Sequence of chain 1.B:
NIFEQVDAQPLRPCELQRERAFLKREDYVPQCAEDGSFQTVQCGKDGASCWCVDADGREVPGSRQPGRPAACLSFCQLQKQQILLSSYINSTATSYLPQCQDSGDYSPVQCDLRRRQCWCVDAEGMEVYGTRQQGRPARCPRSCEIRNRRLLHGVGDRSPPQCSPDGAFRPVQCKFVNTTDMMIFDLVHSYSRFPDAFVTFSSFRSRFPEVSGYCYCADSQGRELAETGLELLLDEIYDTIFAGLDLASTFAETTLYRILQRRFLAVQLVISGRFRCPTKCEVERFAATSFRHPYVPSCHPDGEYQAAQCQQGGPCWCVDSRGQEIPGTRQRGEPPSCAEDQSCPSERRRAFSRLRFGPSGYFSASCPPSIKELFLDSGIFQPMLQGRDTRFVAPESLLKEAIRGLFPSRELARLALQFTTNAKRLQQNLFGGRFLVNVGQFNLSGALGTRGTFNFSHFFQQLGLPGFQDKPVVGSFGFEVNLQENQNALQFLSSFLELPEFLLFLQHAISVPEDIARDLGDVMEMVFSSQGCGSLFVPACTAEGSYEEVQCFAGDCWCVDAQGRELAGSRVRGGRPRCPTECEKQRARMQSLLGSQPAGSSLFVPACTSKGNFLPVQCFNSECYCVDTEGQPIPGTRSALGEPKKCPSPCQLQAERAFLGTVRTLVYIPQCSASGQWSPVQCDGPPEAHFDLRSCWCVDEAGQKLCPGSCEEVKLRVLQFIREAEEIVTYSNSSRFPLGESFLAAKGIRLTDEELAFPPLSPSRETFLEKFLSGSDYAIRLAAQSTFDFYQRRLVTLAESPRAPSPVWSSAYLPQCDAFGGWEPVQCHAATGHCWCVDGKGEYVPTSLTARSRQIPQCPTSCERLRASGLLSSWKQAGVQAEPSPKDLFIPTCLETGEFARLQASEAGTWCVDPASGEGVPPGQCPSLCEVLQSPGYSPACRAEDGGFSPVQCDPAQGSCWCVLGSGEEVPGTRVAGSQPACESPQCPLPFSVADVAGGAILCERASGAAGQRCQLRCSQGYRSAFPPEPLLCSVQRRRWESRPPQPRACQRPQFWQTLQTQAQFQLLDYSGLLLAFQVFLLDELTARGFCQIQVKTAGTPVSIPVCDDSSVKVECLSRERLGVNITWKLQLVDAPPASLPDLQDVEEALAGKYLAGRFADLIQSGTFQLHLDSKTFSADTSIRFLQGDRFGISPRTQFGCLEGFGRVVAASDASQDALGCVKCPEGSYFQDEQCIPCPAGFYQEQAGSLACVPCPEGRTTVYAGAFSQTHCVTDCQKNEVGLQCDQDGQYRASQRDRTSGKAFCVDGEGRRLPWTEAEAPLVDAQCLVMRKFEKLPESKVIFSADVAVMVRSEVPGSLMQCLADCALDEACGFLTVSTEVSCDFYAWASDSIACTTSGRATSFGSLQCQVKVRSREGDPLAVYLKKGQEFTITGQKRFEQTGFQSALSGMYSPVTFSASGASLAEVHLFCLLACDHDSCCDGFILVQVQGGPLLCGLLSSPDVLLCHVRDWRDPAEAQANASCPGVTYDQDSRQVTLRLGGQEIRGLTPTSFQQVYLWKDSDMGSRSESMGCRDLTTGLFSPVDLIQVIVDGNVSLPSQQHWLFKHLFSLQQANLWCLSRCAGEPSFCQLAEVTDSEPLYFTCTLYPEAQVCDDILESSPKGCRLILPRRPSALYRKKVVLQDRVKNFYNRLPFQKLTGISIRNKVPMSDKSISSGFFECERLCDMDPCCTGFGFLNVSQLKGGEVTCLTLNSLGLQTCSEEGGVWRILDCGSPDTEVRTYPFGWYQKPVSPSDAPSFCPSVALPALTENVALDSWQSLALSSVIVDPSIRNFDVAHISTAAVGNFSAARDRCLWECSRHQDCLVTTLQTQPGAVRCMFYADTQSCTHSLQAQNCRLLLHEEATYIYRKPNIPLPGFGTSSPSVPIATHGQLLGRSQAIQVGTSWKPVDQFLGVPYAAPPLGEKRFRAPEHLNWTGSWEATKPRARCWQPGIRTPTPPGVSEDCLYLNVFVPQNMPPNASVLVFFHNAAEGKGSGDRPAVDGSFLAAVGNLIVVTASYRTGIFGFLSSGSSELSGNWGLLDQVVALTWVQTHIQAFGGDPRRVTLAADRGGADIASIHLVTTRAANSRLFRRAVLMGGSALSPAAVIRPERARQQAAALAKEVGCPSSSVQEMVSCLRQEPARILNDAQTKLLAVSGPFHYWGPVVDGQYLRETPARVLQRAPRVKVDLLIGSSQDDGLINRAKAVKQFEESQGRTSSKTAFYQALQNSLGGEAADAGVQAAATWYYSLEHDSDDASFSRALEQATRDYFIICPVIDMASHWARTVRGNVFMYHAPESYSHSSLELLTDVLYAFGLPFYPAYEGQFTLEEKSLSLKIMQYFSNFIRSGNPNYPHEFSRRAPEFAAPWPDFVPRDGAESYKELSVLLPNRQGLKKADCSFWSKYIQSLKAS

A small-molecule ligand and the protein it binds are described below.
Small molecule (SMILES): CC(=O)N[C@@H]1[C@@H](O)[C@H](O)[C@@H](CO)O[C@H]1O

Binding-site contacts:
Ligand atom O6 contacts residue HIS480 of chain 1.B at 3.9 Å.
Ligand atom N2 contacts residue ASN477 of chain 1.B at 3.0 Å (h-bond).
Ligand atom C6 contacts residue HIS480 of chain 1.B at 4.2 Å.
Ligand atom C1 contacts residue ASN477 of chain 1.B at 1.4 Å.
Ligand atom C8 contacts residue ASN477 of chain 1.B at 4.2 Å.
Ligand atom C5 contacts residue ASN477 of chain 1.B at 3.6 Å.
Ligand atom C4 contacts residue ASN477 of chain 1.B at 4.2 Å.
Ligand atom C1 contacts residue SER479 of chain 1.B at 3.9 Å.
Ligand atom C7 contacts residue ASN477 of chain 1.B at 3.8 Å.
Ligand atom C2 contacts residue ASN477 of chain 1.B at 2.5 Å.
Ligand atom C5 contacts residue HIS480 of chain 1.B at 4.4 Å.
Ligand atom C3 contacts residue ASN477 of chain 1.B at 3.8 Å.
Ligand atom C1 contacts residue HIS480 of chain 1.B at 3.9 Å.
Ligand atom O5 contacts residue HIS480 of chain 1.B at 3.6 Å.
Ligand atom O5 contacts residue ASN477 of chain 1.B at 2.3 Å (h-bond).